This small molecule binds to this protein.
Small molecule (SMILES): CC(=O)N[C@@H]1[C@@H](O)[C@H](O)[C@@H](CO)O[C@H]1O

Binding-site contacts:
Ligand atom C5 contacts residue ASN53 of chain 1.D at 3.2 Å.
Ligand atom O5 contacts residue ASN53 of chain 1.D at 2.4 Å (h-bond).
Ligand atom C1 contacts residue TYR40 of chain 1.D at 4.2 Å (hydrophobic).
Ligand atom O6 contacts residue ASN53 of chain 1.D at 3.4 Å (h-bond).
Ligand atom C2 contacts residue ASN53 of chain 1.D at 2.5 Å.
Ligand atom C7 contacts residue ASN53 of chain 1.D at 4.3 Å.
Ligand atom C6 contacts residue ASN53 of chain 1.D at 3.0 Å.
Ligand atom N2 contacts residue PRO25 of chain 1.D at 4.0 Å.
Ligand atom N2 contacts residue TYR40 of chain 1.D at 3.3 Å (h-bond).
Ligand atom C4 contacts residue GLU52 of chain 1.D at 4.2 Å.
Ligand atom C8 contacts residue PRO25 of chain 1.D at 3.6 Å (hydrophobic).
Ligand atom C5 contacts residue GLU52 of chain 1.D at 4.0 Å.
Ligand atom C8 contacts residue SER23 of chain 1.D at 3.3 Å.
Ligand atom C6 contacts residue GLU52 of chain 1.D at 2.8 Å.
Ligand atom O3 contacts residue TYR40 of chain 1.D at 4.5 Å.
Ligand atom C2 contacts residue TYR40 of chain 1.D at 3.4 Å (hydrophobic).
Ligand atom N2 contacts residue ASN53 of chain 1.D at 3.1 Å (h-bond).
Ligand atom C1 contacts residue ASN53 of chain 1.D at 1.4 Å.
Ligand atom C3 contacts residue ASN53 of chain 1.D at 3.7 Å.
Ligand atom C4 contacts residue ASN53 of chain 1.D at 3.9 Å.
Ligand atom O6 contacts residue GLU52 of chain 1.D at 3.6 Å (salt-bridge).
Ligand atom C7 contacts residue PRO25 of chain 1.D at 4.5 Å (hydrophobic).

Sequence of chain 1.D:
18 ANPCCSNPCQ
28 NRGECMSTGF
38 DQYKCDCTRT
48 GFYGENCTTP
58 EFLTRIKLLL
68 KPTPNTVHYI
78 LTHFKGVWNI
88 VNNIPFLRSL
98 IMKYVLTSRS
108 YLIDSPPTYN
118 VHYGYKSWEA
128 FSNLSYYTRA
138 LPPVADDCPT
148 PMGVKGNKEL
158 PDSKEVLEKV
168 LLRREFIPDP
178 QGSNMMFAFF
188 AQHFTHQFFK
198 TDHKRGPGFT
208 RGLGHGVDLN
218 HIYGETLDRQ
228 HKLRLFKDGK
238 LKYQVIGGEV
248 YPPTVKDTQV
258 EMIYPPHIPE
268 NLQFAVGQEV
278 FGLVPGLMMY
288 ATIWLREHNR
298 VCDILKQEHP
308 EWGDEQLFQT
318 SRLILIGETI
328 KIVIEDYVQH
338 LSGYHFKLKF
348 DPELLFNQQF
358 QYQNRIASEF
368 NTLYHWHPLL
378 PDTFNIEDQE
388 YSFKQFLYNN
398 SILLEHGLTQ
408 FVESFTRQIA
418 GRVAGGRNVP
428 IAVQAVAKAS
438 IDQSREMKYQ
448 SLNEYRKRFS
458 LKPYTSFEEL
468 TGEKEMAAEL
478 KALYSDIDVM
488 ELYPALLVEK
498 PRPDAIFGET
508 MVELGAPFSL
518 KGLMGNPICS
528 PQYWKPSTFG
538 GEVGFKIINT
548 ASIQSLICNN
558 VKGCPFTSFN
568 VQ